The protein below binds the small molecule below.
Small molecule (SMILES): CNc1ccccc1C(=O)SCCNC(=O)CCNC(=O)[C@H](O)C(C)(C)COP(=O)(O)OP(=O)(O)OC[C@H]1O[C@@H](n2cnc3c(N)ncnc32)[C@H](O)[C@@H]1OP(=O)(O)O

Sequence of chain 1.A:
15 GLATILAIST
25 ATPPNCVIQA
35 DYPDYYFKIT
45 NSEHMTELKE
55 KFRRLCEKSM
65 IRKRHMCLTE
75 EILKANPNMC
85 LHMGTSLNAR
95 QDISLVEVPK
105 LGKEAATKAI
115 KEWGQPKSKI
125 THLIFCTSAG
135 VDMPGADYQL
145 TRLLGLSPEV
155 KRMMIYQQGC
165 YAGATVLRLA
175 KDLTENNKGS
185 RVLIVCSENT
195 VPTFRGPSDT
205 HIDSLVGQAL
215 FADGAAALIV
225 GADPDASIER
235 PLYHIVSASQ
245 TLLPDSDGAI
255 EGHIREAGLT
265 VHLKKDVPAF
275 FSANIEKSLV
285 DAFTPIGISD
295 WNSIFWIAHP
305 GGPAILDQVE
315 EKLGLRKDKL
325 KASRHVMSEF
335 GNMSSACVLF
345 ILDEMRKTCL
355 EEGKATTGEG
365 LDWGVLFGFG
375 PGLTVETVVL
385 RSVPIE

Sequence of chain 2.A:
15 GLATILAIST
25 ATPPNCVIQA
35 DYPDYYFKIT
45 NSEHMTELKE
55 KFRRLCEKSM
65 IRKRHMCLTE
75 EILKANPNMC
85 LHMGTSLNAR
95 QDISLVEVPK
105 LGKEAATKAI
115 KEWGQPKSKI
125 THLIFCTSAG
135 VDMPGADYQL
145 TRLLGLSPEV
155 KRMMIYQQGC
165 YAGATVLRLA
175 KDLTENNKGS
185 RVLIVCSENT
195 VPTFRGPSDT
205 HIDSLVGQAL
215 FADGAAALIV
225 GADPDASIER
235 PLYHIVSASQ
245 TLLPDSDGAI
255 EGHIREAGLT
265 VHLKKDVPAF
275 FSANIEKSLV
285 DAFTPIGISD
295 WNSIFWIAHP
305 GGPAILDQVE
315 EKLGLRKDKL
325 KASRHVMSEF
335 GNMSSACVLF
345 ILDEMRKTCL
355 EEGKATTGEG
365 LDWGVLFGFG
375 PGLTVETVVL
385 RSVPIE

Binding-site contacts:
Ligand atom N4 contacts residue VAL210 of chain 2.A at 3.5 Å.
Ligand atom C24 contacts residue SER338 of chain 2.A at 3.5 Å.
Ligand atom O5 contacts residue VAL271 of chain 2.A at 3.0 Å.
Ligand atom O3 contacts residue LEU59 of chain 2.A at 3.3 Å.
Ligand atom O6 contacts residue PRO307 of chain 2.A at 3.2 Å (h-bond).
Ligand atom C25 contacts residue PHE215 of chain 2.A at 3.2 Å (hydrophobic).
Ligand atom O15 contacts residue ARG58 of chain 2.A at 3.6 Å (salt-bridge).
Ligand atom O17 contacts residue ASN336 of chain 2.A at 2.3 Å (h-bond).
Ligand atom C14 contacts residue PRO272 of chain 2.A at 3.5 Å (hydrophobic).
Ligand atom O2 contacts residue LYS55 of chain 2.A at 3.5 Å.
Ligand atom O7 contacts residue ALA308 of chain 2.A at 3.4 Å.
Ligand atom C20 contacts residue LEU59 of chain 2.A at 3.6 Å (hydrophobic).
Ligand atom C21 contacts residue ALA308 of chain 2.A at 3.6 Å (hydrophobic).
Ligand atom C6 contacts residue ASP207 of chain 2.A at 3.5 Å.
Ligand atom C6 contacts residue LYS269 of chain 2.A at 3.6 Å.
Ligand atom C2 contacts residue VAL210 of chain 2.A at 3.6 Å (hydrophobic).
Ligand atom O15 contacts residue LYS55 of chain 2.A at 3.4 Å.
Ligand atom C25 contacts residue CYS164 of chain 2.A at 3.2 Å (hydrophobic).
Ligand atom C22 contacts residue CYS164 of chain 2.A at 3.3 Å (hydrophobic).
Ligand atom O10 contacts residue LYS62 of chain 2.A at 3.5 Å.
Ligand atom N3 contacts residue LEU267 of chain 2.A at 3.4 Å.
Ligand atom O17 contacts residue PHE215 of chain 2.A at 3.0 Å.
Ligand atom O1 contacts residue LYS269 of chain 2.A at 2.7 Å (salt-bridge).
Ligand atom C12 contacts residue LEU267 of chain 2.A at 3.6 Å (hydrophobic).
Ligand atom O8 contacts residue LYS62 of chain 2.A at 3.6 Å.
Ligand atom C25 contacts residue ASN336 of chain 2.A at 3.4 Å.
Ligand atom C16 contacts residue ALA308 of chain 2.A at 3.2 Å (hydrophobic).
Ligand atom C22 contacts residue PHE215 of chain 2.A at 3.4 Å (hydrophobic).
Ligand atom C23 contacts residue CYS164 of chain 2.A at 3.1 Å (hydrophobic).
Ligand atom O6 contacts residue GLY306 of chain 2.A at 3.1 Å.
Ligand atom N3 contacts residue LYS269 of chain 2.A at 3.6 Å (salt-bridge).
Ligand atom N7 contacts residue ALA308 of chain 2.A at 3.6 Å.
Ligand atom C23 contacts residue PHE215 of chain 2.A at 3.3 Å (hydrophobic).
Ligand atom N3 contacts residue LYS268 of chain 2.A at 2.9 Å (salt-bridge).
Ligand atom O6 contacts residue ALA308 of chain 2.A at 2.9 Å (h-bond).
Ligand atom C18 contacts residue PRO307 of chain 2.A at 3.6 Å (hydrophobic).
Ligand atom C17 contacts residue LEU59 of chain 2.A at 3.6 Å (hydrophobic).
Ligand atom C22 contacts residue ASN336 of chain 2.A at 3.2 Å.
Ligand atom N6 contacts residue GLY305 of chain 2.A at 3.6 Å.
Ligand atom N1 contacts residue ASP207 of chain 2.A at 3.3 Å.